Binding-site contacts:
Ligand atom C17 contacts residue TYR75 of chain 1.A at 3.5 Å (hydrophobic).
Ligand atom N2 contacts residue GLU89 of chain 1.A at 2.7 Å (salt-bridge).
Ligand atom O13 contacts residue ASP87 of chain 1.A at 3.4 Å (salt-bridge).
Ligand atom C10 contacts residue ASP132 of chain 1.A at 3.5 Å.
Ligand atom C14 contacts residue MG1 of chain 1.C at 3.5 Å.
Ligand atom N1 contacts residue GLU89 of chain 1.A at 3.0 Å (salt-bridge).
Ligand atom C15 contacts residue MG1 of chain 1.C at 3.3 Å.
Ligand atom N4 contacts residue MG1 of chain 1.C at 2.7 Å.
Ligand atom O13 contacts residue IPA1 of chain 1.H at 3.7 Å.
Ligand atom N3 contacts residue ASP87 of chain 1.A at 3.0 Å (salt-bridge).
Ligand atom N1 contacts residue ILE100 of chain 1.A at 3.3 Å.
Ligand atom O6 contacts residue GLU139 of chain 1.A at 3.6 Å.
Ligand atom N2 contacts residue ASP132 of chain 1.A at 2.7 Å (salt-bridge).
Ligand atom C14 contacts residue ASP87 of chain 1.A at 3.6 Å.
Ligand atom O5 contacts residue TYR135 of chain 1.A at 3.4 Å.
Ligand atom N2 contacts residue GOL1 of chain 1.N at 3.1 Å (h-bond).
Ligand atom C1 contacts residue ASP132 of chain 1.A at 3.3 Å.
Ligand atom C11 contacts residue ASP132 of chain 1.A at 3.2 Å.
Ligand atom C2 contacts residue TYR135 of chain 1.A at 3.5 Å (hydrophobic).
Ligand atom O13 contacts residue ASP47 of chain 1.A at 3.9 Å.
Ligand atom C12 contacts residue GLU89 of chain 1.A at 3.4 Å.
Ligand atom O11 contacts residue TYR75 of chain 1.A at 3.2 Å (h-bond).
Ligand atom N3 contacts residue ASP47 of chain 1.A at 3.1 Å (salt-bridge).
Ligand atom C7 contacts residue TYR75 of chain 1.A at 3.7 Å (hydrophobic).
Ligand atom C6 contacts residue GLU89 of chain 1.A at 3.8 Å.
Ligand atom N4 contacts residue ASP45 of chain 1.A at 3.5 Å (salt-bridge).
Ligand atom C9 contacts residue TYR75 of chain 1.A at 3.8 Å (hydrophobic).
Ligand atom N4 contacts residue ASP87 of chain 1.A at 3.2 Å (salt-bridge).
Ligand atom O6 contacts residue TYR135 of chain 1.A at 3.7 Å.
Ligand atom C12 contacts residue GOL1 of chain 1.N at 3.6 Å.
Ligand atom C12 contacts residue ASP132 of chain 1.A at 3.0 Å.
Ligand atom N1 contacts residue ALA101 of chain 1.A at 3.0 Å (h-bond).
Ligand atom O11 contacts residue ASP87 of chain 1.A at 3.4 Å (salt-bridge).
Ligand atom O5 contacts residue ASP132 of chain 1.A at 3.4 Å (salt-bridge).
Ligand atom C11 contacts residue GLU89 of chain 1.A at 3.1 Å.
Ligand atom C6 contacts residue ALA101 of chain 1.A at 3.5 Å (hydrophobic).
Ligand atom C5 contacts residue GLU89 of chain 1.A at 3.7 Å.
Ligand atom O13 contacts residue MG1 of chain 1.C at 2.6 Å.
Ligand atom C1 contacts residue TYR135 of chain 1.A at 3.5 Å (hydrophobic).
Ligand atom C15 contacts residue ASP87 of chain 1.A at 2.9 Å.

A protein and the small-molecule ligand that binds it are described below.
Small molecule (SMILES): NC[C@H]1O[C@H](O[C@H]2[C@H](O)[C@@H](O[C@H]3O[C@H](CO)[C@@H](O)[C@H](N)[C@H]3O)[C@H](N)C[C@@H]2N)[C@H](O)[C@@H](O)[C@@H]1O

Sequence of chain 1.A:
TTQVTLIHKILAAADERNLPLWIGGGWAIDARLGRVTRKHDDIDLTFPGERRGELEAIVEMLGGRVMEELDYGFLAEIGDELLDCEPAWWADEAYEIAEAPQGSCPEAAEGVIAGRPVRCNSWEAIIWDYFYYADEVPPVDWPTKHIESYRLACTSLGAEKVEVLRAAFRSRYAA